Sequence of chain 1.B:
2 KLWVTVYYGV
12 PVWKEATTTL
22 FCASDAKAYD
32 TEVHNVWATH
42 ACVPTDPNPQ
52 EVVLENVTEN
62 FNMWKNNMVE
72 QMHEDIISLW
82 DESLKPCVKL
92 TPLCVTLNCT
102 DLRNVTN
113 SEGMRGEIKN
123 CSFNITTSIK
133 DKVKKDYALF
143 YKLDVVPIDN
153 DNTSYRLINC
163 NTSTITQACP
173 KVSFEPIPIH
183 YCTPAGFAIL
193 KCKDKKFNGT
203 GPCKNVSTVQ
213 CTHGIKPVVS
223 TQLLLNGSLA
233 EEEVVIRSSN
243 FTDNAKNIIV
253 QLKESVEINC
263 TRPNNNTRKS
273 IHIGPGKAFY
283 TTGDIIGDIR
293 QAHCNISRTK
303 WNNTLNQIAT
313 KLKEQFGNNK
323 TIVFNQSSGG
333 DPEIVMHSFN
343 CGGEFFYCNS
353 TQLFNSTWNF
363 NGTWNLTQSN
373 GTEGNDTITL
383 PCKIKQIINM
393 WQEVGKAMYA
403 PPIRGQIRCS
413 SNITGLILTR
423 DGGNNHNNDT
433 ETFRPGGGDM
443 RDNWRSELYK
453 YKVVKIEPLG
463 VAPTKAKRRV

Binding-site contacts:
Ligand atom O5 contacts residue THR381 of chain 1.B at 4.5 Å.
Ligand atom C6 contacts residue THR379 of chain 1.B at 3.9 Å.
Ligand atom O7 contacts residue ASN261 of chain 1.B at 3.6 Å (h-bond).
Ligand atom O5 contacts residue HIS295 of chain 1.B at 4.3 Å.
Ligand atom O7 contacts residue ASN297 of chain 1.B at 3.3 Å (h-bond).
Ligand atom C7 contacts residue ASN297 of chain 1.B at 3.4 Å.
Ligand atom C5 contacts residue HIS295 of chain 1.B at 4.3 Å.
Ligand atom C5 contacts residue ASN297 of chain 1.B at 3.6 Å.
Ligand atom C4 contacts residue ASN297 of chain 1.B at 4.2 Å.
Ligand atom N2 contacts residue HIS295 of chain 1.B at 4.0 Å.
Ligand atom C3 contacts residue HIS295 of chain 1.B at 4.0 Å.
Ligand atom C1 contacts residue HIS295 of chain 1.B at 3.5 Å.
Ligand atom O5 contacts residue ASN297 of chain 1.B at 2.3 Å (h-bond).
Ligand atom C8 contacts residue THR263 of chain 1.B at 4.4 Å.
Ligand atom C1 contacts residue ASN297 of chain 1.B at 1.4 Å.
Ligand atom O5 contacts residue THR379 of chain 1.B at 3.8 Å.
Ligand atom C2 contacts residue HIS295 of chain 1.B at 4.0 Å.
Ligand atom C2 contacts residue ASN297 of chain 1.B at 2.5 Å.
Ligand atom N2 contacts residue ASN297 of chain 1.B at 3.0 Å (h-bond).
Ligand atom O7 contacts residue NAG1 of chain 1.U at 3.9 Å.
Ligand atom C6 contacts residue THR381 of chain 1.B at 4.2 Å.
Ligand atom C7 contacts residue ASN261 of chain 1.B at 4.3 Å.
Ligand atom O6 contacts residue THR379 of chain 1.B at 3.1 Å (h-bond).
Ligand atom C5 contacts residue THR381 of chain 1.B at 4.4 Å.
Ligand atom C8 contacts residue ASN261 of chain 1.B at 4.2 Å.
Ligand atom C3 contacts residue ASN297 of chain 1.B at 3.8 Å.

This small molecule binds to this protein.
Small molecule (SMILES): CC(=O)N[C@H]1[C@H](O[C@H]2[C@H](O)[C@@H](NC(C)=O)CO[C@@H]2CO)O[C@H](CO)[C@@H](O[C@@H]2O[C@H](CO[C@H]3O[C@H](CO)[C@@H](O)[C@H](O)[C@@H]3O)[C@@H](O)[C@H](O[C@H]3O[C@H](CO)[C@@H](O)[C@H](O)[C@@H]3O)[C@@H]2O)[C@@H]1O